Binding-site contacts:
Ligand atom N1E contacts residue GLU34 of chain 1.B at 2.8 Å (salt-bridge).
Ligand atom N1 contacts residue MET12 of chain 1.B at 3.4 Å (h-bond).
Ligand atom C2 contacts residue VAL13 of chain 1.B at 3.5 Å (hydrophobic).
Ligand atom N1E contacts residue MET12 of chain 1.B at 3.6 Å.
Ligand atom C1L contacts residue NDP1 of chain 1.E at 3.8 Å.
Ligand atom N1 contacts residue VAL13 of chain 1.B at 3.3 Å.
Ligand atom N1F contacts residue MET12 of chain 1.B at 2.8 Å (h-bond).
Ligand atom N3 contacts residue GLU34 of chain 1.B at 2.8 Å (salt-bridge).
Ligand atom N1 contacts residue ALA14 of chain 1.B at 3.6 Å.
Ligand atom N3 contacts residue ALA14 of chain 1.B at 3.5 Å.
Ligand atom C6 contacts residue MET12 of chain 1.B at 3.5 Å (hydrophobic).
Ligand atom C4 contacts residue GLU34 of chain 1.B at 3.7 Å.
Ligand atom C1L contacts residue ASN53 of chain 1.B at 3.3 Å.
Ligand atom N1F contacts residue TYR108 of chain 1.B at 3.5 Å (h-bond).
Ligand atom C2 contacts residue GLU34 of chain 1.B at 3.6 Å.
Ligand atom C1I contacts residue ILE57 of chain 1.B at 3.5 Å (hydrophobic).
Ligand atom C1K contacts residue GLU34 of chain 1.B at 3.6 Å.
Ligand atom N1F contacts residue NDP1 of chain 1.E at 3.6 Å.
Ligand atom N1E contacts residue VAL13 of chain 1.B at 3.3 Å (h-bond).
Ligand atom C1B contacts residue ALA56 of chain 1.B at 3.9 Å (hydrophobic).
Ligand atom C1A contacts residue LEU27 of chain 1.B at 3.6 Å (hydrophobic).
Ligand atom N1 contacts residue NDP1 of chain 1.E at 3.6 Å (h-bond).
Ligand atom N1E contacts residue VAL38 of chain 1.B at 3.3 Å.
Ligand atom N1F contacts residue PHE102 of chain 1.B at 3.2 Å (h-bond).
Ligand atom C1S contacts residue ILE57 of chain 1.B at 3.7 Å (hydrophobic).
Ligand atom C1H contacts residue NDP1 of chain 1.E at 3.4 Å.
Ligand atom C1G contacts residue NDP1 of chain 1.E at 3.3 Å.
Ligand atom C1I contacts residue LEU27 of chain 1.B at 3.8 Å (hydrophobic).
Ligand atom C5 contacts residue NDP1 of chain 1.E at 3.4 Å.
Ligand atom C1V contacts residue ILE57 of chain 1.B at 3.7 Å (hydrophobic).
Ligand atom C1A contacts residue NDP1 of chain 1.E at 3.8 Å.
Ligand atom N1E contacts residue ALA14 of chain 1.B at 3.6 Å (h-bond).
Ligand atom C1B contacts residue ASN26 of chain 1.B at 3.4 Å.
Ligand atom C2 contacts residue VAL38 of chain 1.B at 3.3 Å (hydrophobic).
Ligand atom N1E contacts residue THR121 of chain 1.B at 3.6 Å.
Ligand atom C1A contacts residue TRP29 of chain 1.B at 3.7 Å (hydrophobic).
Ligand atom C4 contacts residue NDP1 of chain 1.E at 3.9 Å.
Ligand atom C6 contacts residue NDP1 of chain 1.E at 3.2 Å.
Ligand atom N3 contacts residue VAL38 of chain 1.B at 3.4 Å.
Ligand atom C2 contacts residue ALA14 of chain 1.B at 3.5 Å (hydrophobic).

Sequence of chain 1.B:
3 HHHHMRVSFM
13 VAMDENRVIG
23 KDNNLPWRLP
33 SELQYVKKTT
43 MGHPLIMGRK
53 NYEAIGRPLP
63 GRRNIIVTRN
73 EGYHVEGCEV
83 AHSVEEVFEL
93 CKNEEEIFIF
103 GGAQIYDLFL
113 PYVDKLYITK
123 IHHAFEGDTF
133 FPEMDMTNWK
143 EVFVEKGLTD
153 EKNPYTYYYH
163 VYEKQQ

The small molecule below binds the protein below.
Small molecule (SMILES): CCc1nc(N)nc(N)c1C#CCc1cc(OC)c(OC)c(OC)c1